Sequence of chain 1.O:
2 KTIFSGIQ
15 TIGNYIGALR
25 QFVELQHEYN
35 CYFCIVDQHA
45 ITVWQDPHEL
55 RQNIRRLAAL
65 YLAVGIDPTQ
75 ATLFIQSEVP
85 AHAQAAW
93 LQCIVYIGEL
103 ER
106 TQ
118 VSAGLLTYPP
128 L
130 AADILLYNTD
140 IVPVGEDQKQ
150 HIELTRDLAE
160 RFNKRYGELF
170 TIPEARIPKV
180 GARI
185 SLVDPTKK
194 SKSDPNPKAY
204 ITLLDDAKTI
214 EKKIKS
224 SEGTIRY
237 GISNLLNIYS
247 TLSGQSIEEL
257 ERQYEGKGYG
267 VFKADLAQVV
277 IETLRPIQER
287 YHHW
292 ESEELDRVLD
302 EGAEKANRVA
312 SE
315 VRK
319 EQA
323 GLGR

The protein below binds the small molecule below.
Small molecule (SMILES): N[C@@H](Cc1c[nH]c2ccccc12)C(=O)O

Binding-site contacts:
Ligand atom C contacts residue GLN147 of chain 1.O at 3.9 Å.
Ligand atom CH2 contacts residue MSE129 of chain 1.O at 4.1 Å.
Ligand atom CZ3 contacts residue VAL141 of chain 1.O at 3.8 Å (hydrophobic).
Ligand atom CD2 contacts residue GLY7 of chain 1.O at 3.8 Å.
Ligand atom CH2 contacts residue ILE133 of chain 1.O at 3.6 Å (hydrophobic).
Ligand atom CE2 contacts residue MSE129 of chain 1.O at 3.7 Å.
Ligand atom CG contacts residue VAL40 of chain 1.O at 4.2 Å (hydrophobic).
Ligand atom OXT contacts residue GLN147 of chain 1.O at 3.7 Å.
Ligand atom CE2 contacts residue ASP132 of chain 1.O at 4.1 Å.
Ligand atom CZ2 contacts residue ILE133 of chain 1.O at 3.8 Å (hydrophobic).
Ligand atom CZ2 contacts residue PHE5 of chain 1.O at 4.0 Å (hydrophobic).
Ligand atom CZ3 contacts residue VAL143 of chain 1.O at 3.7 Å (hydrophobic).
Ligand atom O contacts residue GLN9 of chain 1.O at 3.7 Å.
Ligand atom CE3 contacts residue MSE129 of chain 1.O at 3.6 Å.
Ligand atom CD1 contacts residue ASP132 of chain 1.O at 4.1 Å.
Ligand atom CB contacts residue GLY7 of chain 1.O at 3.9 Å.
Ligand atom CH2 contacts residue PHE5 of chain 1.O at 4.0 Å (hydrophobic).
Ligand atom CZ2 contacts residue ASP132 of chain 1.O at 4.2 Å.
Ligand atom CZ3 contacts residue MSE129 of chain 1.O at 3.8 Å.
Ligand atom CZ2 contacts residue MSE129 of chain 1.O at 3.9 Å.
Ligand atom NE1 contacts residue ASP132 of chain 1.O at 3.1 Å (salt-bridge).
Ligand atom NE1 contacts residue MSE129 of chain 1.O at 3.7 Å.
Ligand atom CD1 contacts residue VAL40 of chain 1.O at 3.6 Å (hydrophobic).
Ligand atom N contacts residue GLN147 of chain 1.O at 4.0 Å.
Ligand atom CE3 contacts residue GLY7 of chain 1.O at 3.7 Å.
Ligand atom NE1 contacts residue HIS43 of chain 1.O at 3.2 Å.
Ligand atom CH2 contacts residue VAL141 of chain 1.O at 4.0 Å (hydrophobic).
Ligand atom C contacts residue GLN9 of chain 1.O at 4.2 Å.
Ligand atom CE2 contacts residue GLY7 of chain 1.O at 3.9 Å.
Ligand atom CH2 contacts residue GLY7 of chain 1.O at 3.9 Å.
Ligand atom CD1 contacts residue HIS43 of chain 1.O at 3.2 Å.
Ligand atom CA contacts residue GLN147 of chain 1.O at 4.1 Å.
Ligand atom NE1 contacts residue VAL40 of chain 1.O at 3.6 Å.
Ligand atom CZ2 contacts residue GLY7 of chain 1.O at 4.2 Å.
Ligand atom CE3 contacts residue VAL143 of chain 1.O at 4.0 Å (hydrophobic).
Ligand atom CD2 contacts residue MSE129 of chain 1.O at 3.9 Å.
Ligand atom O contacts residue AMP1 of chain 1.KB at 3.6 Å.
Ligand atom N contacts residue MSE129 of chain 1.O at 3.5 Å (h-bond).
Ligand atom CG contacts residue GLY7 of chain 1.O at 3.9 Å.
Ligand atom CZ3 contacts residue GLY7 of chain 1.O at 3.7 Å.